Binding-site contacts:
Ligand atom C7 contacts residue HIS1101 of chain 1.B at 3.5 Å.
Ligand atom C5 contacts residue HIS1101 of chain 1.B at 3.1 Å.
Ligand atom C4 contacts residue HIS1101 of chain 1.B at 3.5 Å.
Ligand atom O5 contacts residue ASN1098 of chain 1.B at 2.4 Å (h-bond).
Ligand atom C5 contacts residue ASN1098 of chain 1.B at 3.7 Å.
Ligand atom C6 contacts residue HIS1101 of chain 1.B at 3.9 Å.
Ligand atom N2 contacts residue HIS1101 of chain 1.B at 3.9 Å.
Ligand atom O5 contacts residue PHE1103 of chain 1.B at 3.6 Å.
Ligand atom C8 contacts residue THR1100 of chain 1.B at 4.3 Å.
Ligand atom O3 contacts residue HIS1101 of chain 1.B at 4.5 Å.
Ligand atom C1 contacts residue PHE1103 of chain 1.B at 4.2 Å (hydrophobic).
Ligand atom C8 contacts residue HIS1101 of chain 1.B at 3.7 Å.
Ligand atom O7 contacts residue ASN1098 of chain 1.B at 3.0 Å (h-bond).
Ligand atom C5 contacts residue PHE1103 of chain 1.B at 3.6 Å (hydrophobic).
Ligand atom O4 contacts residue HIS1101 of chain 1.B at 3.0 Å.
Ligand atom C7 contacts residue ASN1098 of chain 1.B at 3.1 Å.
Ligand atom C1 contacts residue ASN1098 of chain 1.B at 1.4 Å.
Ligand atom C3 contacts residue ASN1098 of chain 1.B at 3.8 Å.
Ligand atom C1 contacts residue HIS1101 of chain 1.B at 4.0 Å.
Ligand atom N2 contacts residue ASN1098 of chain 1.B at 2.9 Å (h-bond).
Ligand atom O7 contacts residue HIS1101 of chain 1.B at 3.5 Å.
Ligand atom C3 contacts residue HIS1101 of chain 1.B at 3.6 Å.
Ligand atom O5 contacts residue HIS1101 of chain 1.B at 4.0 Å.
Ligand atom C4 contacts residue ASN1098 of chain 1.B at 4.2 Å.
Ligand atom C2 contacts residue HIS1101 of chain 1.B at 4.5 Å.
Ligand atom C8 contacts residue ASN1098 of chain 1.B at 3.0 Å.
Ligand atom C6 contacts residue PHE1103 of chain 1.B at 3.4 Å (hydrophobic).
Ligand atom C2 contacts residue ASN1098 of chain 1.B at 2.5 Å.

A protein and the small-molecule ligand that binds it are described below.
Small molecule (SMILES): CC(=O)N[C@H]1[C@H](O[C@H]2[C@H](O)[C@@H](NC(C)=O)CO[C@@H]2CO)O[C@H](CO)[C@@H](O)[C@@H]1O

Sequence of chain 1.B:
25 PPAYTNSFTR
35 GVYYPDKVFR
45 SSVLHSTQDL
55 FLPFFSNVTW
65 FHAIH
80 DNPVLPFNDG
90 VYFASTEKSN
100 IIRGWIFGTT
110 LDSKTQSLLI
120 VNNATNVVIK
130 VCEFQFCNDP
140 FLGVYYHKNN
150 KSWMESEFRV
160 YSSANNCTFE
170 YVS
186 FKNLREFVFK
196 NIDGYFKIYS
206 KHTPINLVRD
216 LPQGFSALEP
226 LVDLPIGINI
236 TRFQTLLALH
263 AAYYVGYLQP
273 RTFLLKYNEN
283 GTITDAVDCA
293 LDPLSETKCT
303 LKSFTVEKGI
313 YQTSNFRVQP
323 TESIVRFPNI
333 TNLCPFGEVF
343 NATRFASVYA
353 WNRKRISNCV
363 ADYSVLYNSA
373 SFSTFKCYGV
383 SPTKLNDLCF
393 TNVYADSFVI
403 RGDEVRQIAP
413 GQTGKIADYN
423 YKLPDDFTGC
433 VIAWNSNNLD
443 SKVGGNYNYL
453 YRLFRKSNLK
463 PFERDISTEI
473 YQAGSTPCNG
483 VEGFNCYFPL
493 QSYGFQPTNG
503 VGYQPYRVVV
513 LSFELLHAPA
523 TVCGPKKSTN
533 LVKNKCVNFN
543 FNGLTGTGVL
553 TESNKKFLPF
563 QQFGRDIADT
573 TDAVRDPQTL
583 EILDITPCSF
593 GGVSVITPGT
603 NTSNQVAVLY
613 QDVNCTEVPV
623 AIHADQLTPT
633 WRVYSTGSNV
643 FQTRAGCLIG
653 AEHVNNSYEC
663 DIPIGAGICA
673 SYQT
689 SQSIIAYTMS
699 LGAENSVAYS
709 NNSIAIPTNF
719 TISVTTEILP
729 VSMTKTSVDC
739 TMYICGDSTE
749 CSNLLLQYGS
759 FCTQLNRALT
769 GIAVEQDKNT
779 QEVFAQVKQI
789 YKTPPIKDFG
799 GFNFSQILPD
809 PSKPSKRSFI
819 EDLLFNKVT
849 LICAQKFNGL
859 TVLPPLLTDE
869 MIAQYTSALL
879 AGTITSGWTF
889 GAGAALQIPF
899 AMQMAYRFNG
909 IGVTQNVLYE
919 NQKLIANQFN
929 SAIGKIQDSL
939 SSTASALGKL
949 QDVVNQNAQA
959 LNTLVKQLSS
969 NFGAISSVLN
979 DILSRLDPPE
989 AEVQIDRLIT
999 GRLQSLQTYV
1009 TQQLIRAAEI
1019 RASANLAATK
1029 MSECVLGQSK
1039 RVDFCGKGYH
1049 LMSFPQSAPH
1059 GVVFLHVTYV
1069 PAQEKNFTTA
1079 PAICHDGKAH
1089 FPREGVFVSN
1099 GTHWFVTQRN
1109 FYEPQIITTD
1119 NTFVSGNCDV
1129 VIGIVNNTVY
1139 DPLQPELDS